This protein binds this small molecule.
Small molecule (SMILES): Nc1ncnc2c1ncn2[C@@H]1O[C@H]([C@@H]2O[C@@H]3[C@H](O[P](=O)(O)O2)[C@@H](CO[P](=O)(O)O[C@H]2[C@@H](O)[C@H](n4cnc5c(N)ncnc54)O[C@@H]2COP(=O)=O)O[C@H]3n2ccc(=O)[nH]c2=O)[C@@H](O[P](=O)(O)OC[C@H]2O[C@@H](n3ccc(=O)[nH]c3=O)[C@H](O)[C@@H]2O)[C@H]1O

Binding-site contacts:
Ligand atom C1' contacts residue TRP47 of chain 41.F at 3.7 Å (hydrophobic).
Ligand atom C1' contacts residue LYS143 of chain 41.F at 3.2 Å.
Ligand atom C3' contacts residue GLU140 of chain 41.F at 3.8 Å.
Ligand atom O2' contacts residue GLU140 of chain 41.F at 2.3 Å (salt-bridge).
Ligand atom C2' contacts residue LYS143 of chain 41.F at 3.7 Å.
Ligand atom C5 contacts residue TRP47 of chain 41.F at 3.8 Å (hydrophobic).
Ligand atom C2 contacts residue TRP47 of chain 41.F at 3.4 Å (hydrophobic).
Ligand atom N9 contacts residue LYS143 of chain 41.F at 3.2 Å (salt-bridge).
Ligand atom N6 contacts residue TRP47 of chain 41.F at 4.2 Å.
Ligand atom C8 contacts residue LYS143 of chain 41.F at 2.7 Å.
Ligand atom C1' contacts residue GLU140 of chain 41.F at 2.7 Å.
Ligand atom C4' contacts residue GLU140 of chain 41.F at 3.4 Å.
Ligand atom N9 contacts residue GLU140 of chain 41.F at 4.1 Å.
Ligand atom O4' contacts residue LYS143 of chain 41.F at 4.2 Å.
Ligand atom C2' contacts residue GLU140 of chain 41.F at 3.0 Å.
Ligand atom N3 contacts residue TRP47 of chain 41.F at 3.4 Å.
Ligand atom O3' contacts residue GLU140 of chain 41.F at 4.4 Å.
Ligand atom N7 contacts residue TRP47 of chain 41.F at 3.6 Å.
Ligand atom N9 contacts residue TRP47 of chain 41.F at 3.3 Å.
Ligand atom N7 contacts residue LYS143 of chain 41.F at 3.8 Å.
Ligand atom O4' contacts residue LYS143 of chain 41.F at 4.4 Å.
Ligand atom C8 contacts residue TRP47 of chain 41.F at 3.6 Å (hydrophobic).
Ligand atom C4 contacts residue TRP47 of chain 41.F at 3.3 Å (hydrophobic).
Ligand atom C5' contacts residue ARG90 of chain 41.F at 4.3 Å.
Ligand atom N1 contacts residue TRP47 of chain 41.F at 3.7 Å.
Ligand atom O4' contacts residue TRP47 of chain 41.F at 3.4 Å.
Ligand atom O2' contacts residue LYS143 of chain 41.F at 3.8 Å.
Ligand atom C6 contacts residue TRP47 of chain 41.F at 3.7 Å (hydrophobic).
Ligand atom O4' contacts residue GLU140 of chain 41.F at 3.0 Å (salt-bridge).

Sequence of chain 41.F:
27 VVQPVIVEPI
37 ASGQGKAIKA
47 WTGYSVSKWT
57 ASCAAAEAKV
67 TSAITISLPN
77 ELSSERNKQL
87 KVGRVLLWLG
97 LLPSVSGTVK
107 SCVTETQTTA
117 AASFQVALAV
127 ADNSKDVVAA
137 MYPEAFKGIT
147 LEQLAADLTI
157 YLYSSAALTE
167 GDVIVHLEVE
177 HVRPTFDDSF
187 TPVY